Binding-site contacts:
Ligand atom C5 contacts residue SER48 of chain 1.B at 3.8 Å.
Ligand atom C3 contacts residue ZN1 of chain 1.I at 3.0 Å.
Ligand atom N2 contacts residue PHE93 of chain 1.B at 4.0 Å.
Ligand atom C3 contacts residue HIS67 of chain 1.B at 3.1 Å.
Ligand atom N2 contacts residue CYS174 of chain 1.B at 3.4 Å (h-bond).
Ligand atom N2 contacts residue SER48 of chain 1.B at 3.1 Å (h-bond).
Ligand atom N1 contacts residue SER48 of chain 1.B at 3.4 Å (h-bond).
Ligand atom N1 contacts residue NAJ1 of chain 1.K at 1.6 Å.
Ligand atom N1 contacts residue PHE93 of chain 1.B at 3.9 Å.
Ligand atom N1 contacts residue HIS67 of chain 1.B at 4.5 Å.
Ligand atom C4 contacts residue LEU141 of chain 1.B at 4.0 Å (hydrophobic).
Ligand atom C4 contacts residue NAJ1 of chain 1.K at 3.8 Å.
Ligand atom C5 contacts residue VAL294 of chain 1.B at 4.3 Å (hydrophobic).
Ligand atom N2 contacts residue CYS46 of chain 1.B at 3.7 Å.
Ligand atom C4 contacts residue ZN1 of chain 1.I at 4.2 Å.
Ligand atom C3 contacts residue CYS174 of chain 1.B at 4.4 Å (hydrophobic).
Ligand atom N2 contacts residue NAJ1 of chain 1.K at 2.6 Å.
Ligand atom C3 contacts residue PHE93 of chain 1.B at 3.8 Å (hydrophobic).
Ligand atom N2 contacts residue HIS67 of chain 1.B at 3.1 Å (h-bond).
Ligand atom C5 contacts residue PHE93 of chain 1.B at 3.6 Å (hydrophobic).
Ligand atom C5 contacts residue NAJ1 of chain 1.K at 2.6 Å.
Ligand atom N2 contacts residue ZN1 of chain 1.I at 2.1 Å.
Ligand atom C3 contacts residue SER48 of chain 1.B at 3.4 Å.
Ligand atom C5 contacts residue ZN1 of chain 1.I at 4.3 Å.
Ligand atom C4 contacts residue SER48 of chain 1.B at 3.7 Å.
Ligand atom C4 contacts residue PHE93 of chain 1.B at 3.5 Å (hydrophobic).
Ligand atom C3 contacts residue LEU141 of chain 1.B at 4.0 Å (hydrophobic).
Ligand atom N1 contacts residue CYS174 of chain 1.B at 3.9 Å.
Ligand atom N1 contacts residue ZN1 of chain 1.I at 3.2 Å.
Ligand atom C3 contacts residue NAJ1 of chain 1.K at 3.7 Å.

Sequence of chain 1.B:
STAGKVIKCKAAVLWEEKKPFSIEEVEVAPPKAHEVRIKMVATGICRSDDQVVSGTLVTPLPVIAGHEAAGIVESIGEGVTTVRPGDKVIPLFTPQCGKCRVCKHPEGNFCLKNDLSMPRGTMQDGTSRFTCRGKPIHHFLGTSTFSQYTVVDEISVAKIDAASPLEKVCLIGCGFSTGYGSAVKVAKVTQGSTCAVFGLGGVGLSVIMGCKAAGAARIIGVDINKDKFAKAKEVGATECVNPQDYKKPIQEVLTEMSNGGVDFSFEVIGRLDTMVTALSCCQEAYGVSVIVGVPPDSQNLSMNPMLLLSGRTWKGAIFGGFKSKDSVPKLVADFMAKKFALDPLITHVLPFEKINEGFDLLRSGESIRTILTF

The small molecule below binds the protein below.
Small molecule (SMILES): c1cn[nH]c1